Sequence of chain 1.C:
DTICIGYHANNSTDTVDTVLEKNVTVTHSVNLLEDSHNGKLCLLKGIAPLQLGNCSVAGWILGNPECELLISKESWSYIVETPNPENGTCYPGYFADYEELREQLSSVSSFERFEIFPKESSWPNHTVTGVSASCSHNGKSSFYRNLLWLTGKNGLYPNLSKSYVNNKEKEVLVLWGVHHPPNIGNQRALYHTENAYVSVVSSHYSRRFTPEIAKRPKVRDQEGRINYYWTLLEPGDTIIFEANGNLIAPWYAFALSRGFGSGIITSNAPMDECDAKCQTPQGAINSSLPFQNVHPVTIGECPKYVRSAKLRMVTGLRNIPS

This protein binds this small molecule.
Small molecule (SMILES): CC(=O)N[C@@H]1[C@@H](O)[C@H](O)[C@@H](CO)O[C@H]1O

Binding-site contacts:
Ligand atom C2 contacts residue ASN142 of chain 1.C at 2.5 Å.
Ligand atom C7 contacts residue PRO141 of chain 1.C at 4.0 Å (hydrophobic).
Ligand atom O7 contacts residue PRO141 of chain 1.C at 3.5 Å.
Ligand atom O6 contacts residue NAG1 of chain 1.T at 3.8 Å.
Ligand atom C4 contacts residue ASN142 of chain 1.C at 4.4 Å.
Ligand atom C8 contacts residue ASN142 of chain 1.C at 3.9 Å.
Ligand atom N2 contacts residue ASN142 of chain 1.C at 3.0 Å (h-bond).
Ligand atom C8 contacts residue PRO141 of chain 1.C at 3.2 Å (hydrophobic).
Ligand atom C1 contacts residue ASN142 of chain 1.C at 1.5 Å.
Ligand atom O7 contacts residue ASN142 of chain 1.C at 3.9 Å.
Ligand atom C5 contacts residue ASN142 of chain 1.C at 3.8 Å.
Ligand atom O5 contacts residue ASN142 of chain 1.C at 2.5 Å (h-bond).
Ligand atom C3 contacts residue ASN142 of chain 1.C at 3.9 Å.
Ligand atom C7 contacts residue ASN142 of chain 1.C at 3.5 Å.